Binding-site contacts:
Ligand atom O4 contacts residue TRP502 of chain 1.A at 3.4 Å.
Ligand atom O3 contacts residue GLU504 of chain 1.A at 3.7 Å.
Ligand atom C5 contacts residue TRP502 of chain 1.A at 3.6 Å (hydrophobic).
Ligand atom C1 contacts residue GLU346 of chain 1.A at 3.7 Å.
Ligand atom C8 contacts residue TRP502 of chain 1.A at 3.5 Å (hydrophobic).
Ligand atom C4 contacts residue GLU504 of chain 1.A at 3.4 Å.
Ligand atom O3 contacts residue GLU306 of chain 1.A at 2.7 Å (salt-bridge).
Ligand atom O4 contacts residue TRP468 of chain 1.A at 3.7 Å.
Ligand atom O4 contacts residue ARG198 of chain 1.A at 2.8 Å (salt-bridge).
Ligand atom O3 contacts residue ARG198 of chain 1.A at 2.7 Å (salt-bridge).
Ligand atom O5 contacts residue TRP468 of chain 1.A at 3.6 Å.
Ligand atom C8 contacts residue TRP468 of chain 1.A at 3.8 Å (hydrophobic).
Ligand atom O6 contacts residue TRP468 of chain 1.A at 2.8 Å (h-bond).
Ligand atom O3 contacts residue TRP468 of chain 1.A at 3.5 Å.
Ligand atom C7 contacts residue VAL305 of chain 1.A at 3.6 Å (hydrophobic).
Ligand atom O3 contacts residue GLU306 of chain 1.A at 3.6 Å.
Ligand atom C1 contacts residue VAL305 of chain 1.A at 3.8 Å (hydrophobic).
Ligand atom N2 contacts residue VAL305 of chain 1.A at 2.8 Å (h-bond).
Ligand atom C8 contacts residue TYR453 of chain 1.A at 3.0 Å (hydrophobic).
Ligand atom C6 contacts residue TRP468 of chain 1.A at 3.7 Å (hydrophobic).
Ligand atom C2 contacts residue VAL305 of chain 1.A at 3.7 Å (hydrophobic).
Ligand atom C9 contacts residue ASP345 of chain 1.A at 3.0 Å.
Ligand atom O6 contacts residue TRP426 of chain 1.A at 3.7 Å.
Ligand atom O6 contacts residue TRP300 of chain 1.A at 3.4 Å.
Ligand atom O4 contacts residue GLU346 of chain 1.A at 3.4 Å (salt-bridge).
Ligand atom O3 contacts residue HIS281 of chain 1.A at 3.3 Å.
Ligand atom O7 contacts residue VAL305 of chain 1.A at 3.6 Å.
Ligand atom C6 contacts residue ASP455 of chain 1.A at 3.5 Å.
Ligand atom C7 contacts residue TRP426 of chain 1.A at 3.5 Å (hydrophobic).
Ligand atom C7 contacts residue GLU346 of chain 1.A at 3.2 Å.
Ligand atom O6 contacts residue ASP455 of chain 1.A at 2.7 Å (salt-bridge).
Ligand atom O4 contacts residue GLU504 of chain 1.A at 2.6 Å (salt-bridge).
Ligand atom C6 contacts residue VAL305 of chain 1.A at 3.6 Å (hydrophobic).
Ligand atom C2 contacts residue GLU346 of chain 1.A at 3.4 Å.
Ligand atom N2 contacts residue GLU306 of chain 1.A at 3.7 Å.
Ligand atom C8 contacts residue SER572 of chain 2.A at 3.5 Å.
Ligand atom O6 contacts residue TRP502 of chain 1.A at 3.6 Å.
Ligand atom C6 contacts residue TRP468 of chain 1.A at 3.4 Å (hydrophobic).
Ligand atom C4 contacts residue GLU306 of chain 1.A at 3.5 Å.
Ligand atom C3 contacts residue GLU306 of chain 1.A at 3.4 Å.

Sequence of chain 1.A:
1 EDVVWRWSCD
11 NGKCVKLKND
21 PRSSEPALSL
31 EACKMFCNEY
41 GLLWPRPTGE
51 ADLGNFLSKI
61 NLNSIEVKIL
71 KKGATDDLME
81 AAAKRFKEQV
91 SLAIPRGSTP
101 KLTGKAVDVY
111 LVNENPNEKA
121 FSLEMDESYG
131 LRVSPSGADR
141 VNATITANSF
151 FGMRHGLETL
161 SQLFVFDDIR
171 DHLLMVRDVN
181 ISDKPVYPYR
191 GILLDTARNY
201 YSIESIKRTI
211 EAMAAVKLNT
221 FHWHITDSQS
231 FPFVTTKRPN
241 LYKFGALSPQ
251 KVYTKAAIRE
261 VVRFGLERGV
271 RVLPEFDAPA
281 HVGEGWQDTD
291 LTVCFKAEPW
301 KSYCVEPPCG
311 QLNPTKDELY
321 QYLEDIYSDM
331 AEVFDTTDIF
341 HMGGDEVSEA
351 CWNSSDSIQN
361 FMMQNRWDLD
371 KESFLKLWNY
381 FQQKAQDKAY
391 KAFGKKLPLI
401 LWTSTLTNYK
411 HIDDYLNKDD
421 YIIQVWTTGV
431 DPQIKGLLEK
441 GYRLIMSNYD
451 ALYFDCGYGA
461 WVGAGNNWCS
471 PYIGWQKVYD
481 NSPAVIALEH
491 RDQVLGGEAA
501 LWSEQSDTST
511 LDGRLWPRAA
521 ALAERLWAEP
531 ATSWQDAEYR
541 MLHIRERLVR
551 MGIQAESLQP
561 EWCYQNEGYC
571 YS

A small-molecule ligand and the protein it binds are described below.
Small molecule (SMILES): CC(=O)N[C@@H]1[C@@H](O)[C@H](O[C@@H]2O[C@H](CO)[C@@H](O[C@@H]3O[C@H](CO)[C@@H](O[C@@H]4O[C@H](CO)[C@@H](O)[C@H](O)[C@H]4[N+](C)(C)C)[C@H](O)[C@H]3NC(C)=O)[C@H](O)[C@H]2NC(C)=O)[C@@H](CO)O[C@H]1O

Sequence of chain 2.A:
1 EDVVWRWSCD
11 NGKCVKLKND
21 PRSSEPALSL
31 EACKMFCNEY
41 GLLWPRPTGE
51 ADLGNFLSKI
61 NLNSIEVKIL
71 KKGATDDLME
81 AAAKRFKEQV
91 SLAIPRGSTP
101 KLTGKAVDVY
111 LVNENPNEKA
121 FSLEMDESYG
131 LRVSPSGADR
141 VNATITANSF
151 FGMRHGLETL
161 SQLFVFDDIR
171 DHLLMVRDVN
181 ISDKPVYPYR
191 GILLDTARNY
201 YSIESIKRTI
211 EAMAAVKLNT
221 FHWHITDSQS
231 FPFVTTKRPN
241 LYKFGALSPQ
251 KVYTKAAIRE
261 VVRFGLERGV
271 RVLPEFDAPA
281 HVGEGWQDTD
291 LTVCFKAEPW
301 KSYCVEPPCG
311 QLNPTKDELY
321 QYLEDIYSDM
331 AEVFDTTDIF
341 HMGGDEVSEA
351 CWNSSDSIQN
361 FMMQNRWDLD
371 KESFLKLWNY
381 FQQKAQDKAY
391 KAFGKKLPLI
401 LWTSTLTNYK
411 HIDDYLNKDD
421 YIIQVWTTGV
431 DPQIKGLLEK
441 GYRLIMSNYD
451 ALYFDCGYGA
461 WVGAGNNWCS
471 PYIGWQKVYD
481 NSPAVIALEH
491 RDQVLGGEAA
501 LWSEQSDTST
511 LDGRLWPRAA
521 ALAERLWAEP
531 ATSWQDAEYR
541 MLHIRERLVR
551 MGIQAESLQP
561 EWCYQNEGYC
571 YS